Sequence of chain 3.C:
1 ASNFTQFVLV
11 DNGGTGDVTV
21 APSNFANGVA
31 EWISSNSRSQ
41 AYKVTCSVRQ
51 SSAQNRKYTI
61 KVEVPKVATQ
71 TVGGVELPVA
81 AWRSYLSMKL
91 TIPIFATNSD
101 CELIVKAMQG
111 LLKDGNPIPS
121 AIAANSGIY

Binding-site contacts:
Ligand atom C2 contacts residue SER47 of chain 3.C at 3.2 Å.
Ligand atom P contacts residue ARG49 of chain 3.D at 3.2 Å.
Ligand atom OP1 contacts residue SER51 of chain 3.D at 2.8 Å (h-bond).
Ligand atom P contacts residue SER51 of chain 3.D at 3.4 Å.
Ligand atom N1 contacts residue THR59 of chain 3.C at 3.5 Å.
Ligand atom C8 contacts residue THR45 of chain 3.C at 3.6 Å.
Ligand atom O5' contacts residue LYS57 of chain 3.D at 3.1 Å (salt-bridge).
Ligand atom OP1 contacts residue LYS89 of chain 3.D at 3.3 Å (salt-bridge).
Ligand atom C6 contacts residue THR45 of chain 3.C at 3.5 Å.
Ligand atom N6 contacts residue THR45 of chain 3.C at 2.9 Å (h-bond).
Ligand atom N7 contacts residue TYR85 of chain 3.C at 3.6 Å.
Ligand atom OP2 contacts residue LYS57 of chain 3.D at 3.2 Å (salt-bridge).
Ligand atom C8 contacts residue TYR85 of chain 3.C at 3.7 Å (hydrophobic).
Ligand atom C5' contacts residue ARG49 of chain 3.D at 3.1 Å.
Ligand atom OP1 contacts residue ASN55 of chain 3.D at 3.4 Å (h-bond).
Ligand atom P contacts residue LYS57 of chain 3.D at 3.2 Å.
Ligand atom O3' contacts residue SER51 of chain 3.D at 3.4 Å.
Ligand atom OP2 contacts residue LYS89 of chain 3.D at 3.4 Å (salt-bridge).
Ligand atom OP2 contacts residue LYS43 of chain 3.C at 3.0 Å (salt-bridge).
Ligand atom C5' contacts residue TYR85 of chain 3.C at 3.7 Å (hydrophobic).
Ligand atom N7 contacts residue THR45 of chain 3.C at 2.5 Å (h-bond).
Ligand atom N6 contacts residue THR91 of chain 3.D at 3.4 Å (h-bond).
Ligand atom N7 contacts residue LYS61 of chain 3.C at 3.5 Å.
Ligand atom OP2 contacts residue ASN55 of chain 3.D at 3.5 Å (h-bond).
Ligand atom C5 contacts residue THR45 of chain 3.C at 3.2 Å.
Ligand atom N1 contacts residue SER47 of chain 3.C at 2.8 Å (h-bond).
Ligand atom OP2 contacts residue LYS89 of chain 3.D at 3.5 Å (salt-bridge).
Ligand atom O3' contacts residue ARG49 of chain 3.D at 3.0 Å (salt-bridge).
Ligand atom C6 contacts residue TYR85 of chain 3.C at 3.7 Å (hydrophobic).
Ligand atom OP2 contacts residue LYS57 of chain 3.D at 2.6 Å (salt-bridge).
Ligand atom O2' contacts residue GLU63 of chain 3.C at 3.6 Å.
Ligand atom N6 contacts residue THR59 of chain 3.C at 2.9 Å (h-bond).
Ligand atom OP2 contacts residue TYR85 of chain 3.C at 2.9 Å (h-bond).
Ligand atom OP1 contacts residue ARG49 of chain 3.D at 2.5 Å (salt-bridge).
Ligand atom OP1 contacts residue SER52 of chain 3.D at 2.9 Å (h-bond).
Ligand atom O5' contacts residue ARG49 of chain 3.D at 3.6 Å (salt-bridge).
Ligand atom P contacts residue LYS89 of chain 3.D at 3.4 Å.
Ligand atom C5 contacts residue TYR85 of chain 3.C at 3.7 Å (hydrophobic).
Ligand atom OP2 contacts residue SER51 of chain 3.D at 3.5 Å (h-bond).
Ligand atom OP1 contacts residue LYS57 of chain 3.D at 2.8 Å.

Sequence of chain 3.D:
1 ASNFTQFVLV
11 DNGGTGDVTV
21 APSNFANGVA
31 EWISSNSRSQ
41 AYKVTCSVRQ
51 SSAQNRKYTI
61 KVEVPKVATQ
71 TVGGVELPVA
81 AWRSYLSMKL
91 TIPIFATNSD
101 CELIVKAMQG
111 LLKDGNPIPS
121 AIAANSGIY

The small molecule below binds the protein below.
Small molecule (SMILES): Nc1ccn([C@@H]2O[C@H](CO[P](=O)(O)O[C@H]3[C@@H](O)[C@H](n4cnc5c(N)ncnc54)O[C@@H]3CO[P](=O)(O)O[C@H]3[C@@H](O)[C@H](n4cnc5c(=O)nc(N)[nH]c54)O[C@@H]3CO[P](=O)(O)O[C@H]3[C@@H](O)[C@H](n4cnc5c(N)ncnc54)O[C@@H]3CO[P](=O)(O)O[C@H]3[C@@H](O)[C@H](n4cnc5c(N)ncnc54)O[C@@H]3CO[P](=O)(O)O[C@H]3[C@@H](O)[C@H](n4ccc(=O)[nH]c4=O)O[C@@H]3CO[P](=O)(O)O[C@H]3[C@@H](O)[C@H](n4ccc(N)nc4=O)O[C@@H]3CO[P](=O)(O)O[C@H]3[C@@H](O)[C@H](n4ccc(=O)[nH]c4=O)O[C@@H]3CO[P](=O)(O)O[C@H]3[C@@H](O)[C@H](n4cnc5c(=O)nc(N)[nH]c54)O[C@@H]3COPO)[C@@H](O)[C@H]2O)c(=O)n1